Sequence of chain 1.A:
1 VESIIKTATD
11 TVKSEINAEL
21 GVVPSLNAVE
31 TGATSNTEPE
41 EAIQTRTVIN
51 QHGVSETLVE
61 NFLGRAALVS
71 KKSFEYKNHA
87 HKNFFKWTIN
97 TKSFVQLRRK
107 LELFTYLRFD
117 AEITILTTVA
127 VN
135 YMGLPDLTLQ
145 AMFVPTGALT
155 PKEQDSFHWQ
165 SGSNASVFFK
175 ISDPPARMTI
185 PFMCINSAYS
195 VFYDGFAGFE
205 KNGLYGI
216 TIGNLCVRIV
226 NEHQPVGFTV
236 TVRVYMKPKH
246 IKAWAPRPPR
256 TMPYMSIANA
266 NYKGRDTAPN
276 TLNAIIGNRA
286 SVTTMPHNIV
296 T

Binding-site contacts:
Ligand atom C6B contacts residue ILE95 of chain 1.A at 4.0 Å (hydrophobic).
Ligand atom F2 contacts residue VAL171 of chain 1.A at 3.9 Å.
Ligand atom CM6 contacts residue ILE119 of chain 1.A at 4.0 Å (hydrophobic).
Ligand atom C5 contacts residue TYR193 of chain 1.A at 4.0 Å (hydrophobic).
Ligand atom CM6 contacts residue ILE95 of chain 1.A at 3.9 Å (hydrophobic).
Ligand atom C3B contacts residue ILE184 of chain 1.A at 3.5 Å (hydrophobic).
Ligand atom F1 contacts residue VAL171 of chain 1.A at 3.8 Å.
Ligand atom O1A contacts residue ILE121 of chain 1.A at 3.8 Å.
Ligand atom C2A contacts residue LEU220 of chain 1.A at 3.8 Å (hydrophobic).
Ligand atom F3 contacts residue PHE147 of chain 1.A at 3.5 Å.
Ligand atom C6B contacts residue ILE119 of chain 1.A at 3.8 Å (hydrophobic).
Ligand atom F2 contacts residue ALA145 of chain 1.A at 2.8 Å.
Ligand atom C4 contacts residue TYR193 of chain 1.A at 3.9 Å (hydrophobic).
Ligand atom O1 contacts residue THR97 of chain 1.A at 3.8 Å.
Ligand atom N3A contacts residue ILE184 of chain 1.A at 3.9 Å.
Ligand atom C3A contacts residue LEU220 of chain 1.A at 4.0 Å (hydrophobic).
Ligand atom C4 contacts residue ILE217 of chain 1.A at 4.0 Å (hydrophobic).
Ligand atom CM2 contacts residue ILE95 of chain 1.A at 4.0 Å (hydrophobic).
Ligand atom N3A contacts residue PHE147 of chain 1.A at 3.9 Å.
Ligand atom CM2 contacts residue PHE147 of chain 1.A at 3.8 Å (hydrophobic).
Ligand atom F1 contacts residue MET182 of chain 1.A at 3.2 Å.
Ligand atom C1B contacts residue ILE95 of chain 1.A at 3.6 Å (hydrophobic).
Ligand atom CM6 contacts residue TRP93 of chain 1.A at 3.7 Å (hydrophobic).
Ligand atom N2 contacts residue THR97 of chain 1.A at 3.8 Å.
Ligand atom F2 contacts residue PHE147 of chain 1.A at 3.8 Å.
Ligand atom C5B contacts residue ILE119 of chain 1.A at 3.9 Å (hydrophobic).
Ligand atom N2 contacts residue PHE115 of chain 1.A at 3.7 Å.
Ligand atom N1A contacts residue LEU220 of chain 1.A at 3.3 Å.
Ligand atom F3 contacts residue VAL24 of chain 1.C at 3.3 Å.
Ligand atom O1B contacts residue ILE119 of chain 1.A at 3.9 Å.
Ligand atom O1A contacts residue LEU220 of chain 1.A at 3.4 Å.
Ligand atom CM2 contacts residue ILE184 of chain 1.A at 3.8 Å (hydrophobic).
Ligand atom C2B contacts residue ILE95 of chain 1.A at 3.8 Å (hydrophobic).
Ligand atom N1A contacts residue ILE119 of chain 1.A at 3.8 Å.
Ligand atom O1 contacts residue PHE115 of chain 1.A at 3.4 Å.
Ligand atom F3 contacts residue ALA169 of chain 1.A at 3.7 Å.
Ligand atom F2 contacts residue ALA169 of chain 1.A at 3.6 Å.
Ligand atom C2B contacts residue ILE184 of chain 1.A at 3.8 Å (hydrophobic).
Ligand atom CM2 contacts residue ILE217 of chain 1.A at 3.4 Å (hydrophobic).
Ligand atom C1C contacts residue TYR193 of chain 1.A at 3.9 Å (hydrophobic).

Sequence of chain 1.C:
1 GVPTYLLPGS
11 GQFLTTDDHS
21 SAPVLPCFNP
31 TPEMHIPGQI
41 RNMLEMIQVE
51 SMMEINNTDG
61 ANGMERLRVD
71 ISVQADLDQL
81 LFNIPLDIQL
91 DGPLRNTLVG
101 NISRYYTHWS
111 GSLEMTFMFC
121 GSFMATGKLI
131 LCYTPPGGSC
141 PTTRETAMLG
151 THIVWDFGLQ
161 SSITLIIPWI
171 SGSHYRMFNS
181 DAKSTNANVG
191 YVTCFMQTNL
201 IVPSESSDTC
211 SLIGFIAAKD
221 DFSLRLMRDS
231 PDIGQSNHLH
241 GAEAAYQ

This protein binds this small molecule.
Small molecule (SMILES): Cc1cc(CCCOc2c(C)cc(-c3noc(C(F)(F)F)n3)cc2C)on1